Binding-site contacts:
Ligand atom C22 contacts residue THR126 of chain 1.A at 3.6 Å.
Ligand atom C8 contacts residue TYR219 of chain 1.A at 3.5 Å (hydrophobic).
Ligand atom C21 contacts residue ASN426 of chain 1.A at 3.2 Å.
Ligand atom N35 contacts residue ASN96 of chain 1.A at 2.9 Å (h-bond).
Ligand atom O26 contacts residue LYS120 of chain 1.A at 3.0 Å (salt-bridge).
Ligand atom C23 contacts residue ASP85 of chain 1.A at 3.3 Å.
Ligand atom C4 contacts residue LYS120 of chain 1.A at 3.6 Å.
Ligand atom C31 contacts residue ARG391 of chain 1.A at 3.1 Å.
Ligand atom C23 contacts residue SER122 of chain 1.A at 3.5 Å.
Ligand atom C4 contacts residue TRP384 of chain 1.A at 3.6 Å (hydrophobic).
Ligand atom C18 contacts residue HIS88 of chain 1.A at 3.5 Å.
Ligand atom C21 contacts residue SER427 of chain 1.A at 3.6 Å.
Ligand atom C34 contacts residue GLN119 of chain 1.A at 3.5 Å.
Ligand atom C20 contacts residue ALA423 of chain 1.A at 3.3 Å (hydrophobic).
Ligand atom O43 contacts residue ARG391 of chain 1.A at 2.9 Å (salt-bridge).
Ligand atom C8 contacts residue VAL123 of chain 1.A at 3.6 Å (hydrophobic).
Ligand atom C11 contacts residue GLN119 of chain 1.A at 3.5 Å.
Ligand atom C15 contacts residue VAL123 of chain 1.A at 3.4 Å (hydrophobic).
Ligand atom C22 contacts residue ASP85 of chain 1.A at 3.1 Å.
Ligand atom C40 contacts residue PHE178 of chain 1.A at 3.4 Å (hydrophobic).
Ligand atom C14 contacts residue HIS88 of chain 1.A at 3.3 Å.
Ligand atom C16 contacts residue HIS88 of chain 1.A at 3.4 Å.
Ligand atom O26 contacts residue GLN119 of chain 1.A at 3.3 Å (h-bond).
Ligand atom C5 contacts residue TRP384 of chain 1.A at 3.6 Å (hydrophobic).
Ligand atom C25 contacts residue LEU387 of chain 1.A at 3.5 Å (hydrophobic).
Ligand atom C24 contacts residue SER122 of chain 1.A at 3.2 Å.
Ligand atom C20 contacts residue TRP384 of chain 1.A at 3.5 Å (hydrophobic).
Ligand atom C19 contacts residue VAL123 of chain 1.A at 3.5 Å (hydrophobic).
Ligand atom O42 contacts residue ARG391 of chain 1.A at 2.7 Å (salt-bridge).
Ligand atom C17 contacts residue ALA423 of chain 1.A at 3.1 Å (hydrophobic).
Ligand atom C40 contacts residue PRO116 of chain 1.A at 3.3 Å (hydrophobic).
Ligand atom N35 contacts residue LYS99 of chain 1.A at 3.7 Å.
Ligand atom N35 contacts residue GLN119 of chain 1.A at 3.5 Å (h-bond).
Ligand atom C24 contacts residue VAL123 of chain 1.A at 3.5 Å (hydrophobic).
Ligand atom C39 contacts residue PRO116 of chain 1.A at 3.6 Å (hydrophobic).
Ligand atom C17 contacts residue HIS88 of chain 1.A at 3.5 Å.
Ligand atom C36 contacts residue LYS99 of chain 1.A at 3.6 Å.
Ligand atom C38 contacts residue VAL115 of chain 1.A at 3.5 Å (hydrophobic).
Ligand atom C15 contacts residue HIS88 of chain 1.A at 3.5 Å.
Ligand atom C13 contacts residue HIS88 of chain 1.A at 3.5 Å.

Sequence of chain 1.A:
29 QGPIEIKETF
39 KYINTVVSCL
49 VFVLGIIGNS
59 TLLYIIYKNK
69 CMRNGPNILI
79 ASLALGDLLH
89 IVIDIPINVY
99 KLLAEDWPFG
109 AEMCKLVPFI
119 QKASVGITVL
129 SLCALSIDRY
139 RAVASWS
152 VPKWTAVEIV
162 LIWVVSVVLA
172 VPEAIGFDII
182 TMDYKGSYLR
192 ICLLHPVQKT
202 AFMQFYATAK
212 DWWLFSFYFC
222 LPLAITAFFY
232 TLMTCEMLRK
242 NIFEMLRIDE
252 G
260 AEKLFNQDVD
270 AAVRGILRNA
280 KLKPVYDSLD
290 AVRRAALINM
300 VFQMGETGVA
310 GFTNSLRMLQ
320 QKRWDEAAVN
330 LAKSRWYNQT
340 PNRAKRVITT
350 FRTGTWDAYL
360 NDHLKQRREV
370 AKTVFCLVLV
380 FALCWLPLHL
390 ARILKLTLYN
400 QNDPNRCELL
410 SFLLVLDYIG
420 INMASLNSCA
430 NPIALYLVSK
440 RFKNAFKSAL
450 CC

The protein below binds the small molecule below.
Small molecule (SMILES): Cc1cc(C)cc(C(=O)N(C)[C@H](Cc2ccc(-c3ccccc3)cc2)C(=O)N[C@@H](Cc2c[nH]c3ccccc23)C(=O)O)c1